The small molecule below binds the protein below.
Small molecule (SMILES): CCC[C@H](NC(=O)[C@H](CC(C)C)NC(=O)Oc1ccccc1)[C@H](O)C(=O)NCc1ccccn1

Binding-site contacts:
Ligand atom C5 contacts residue PHE142 of chain 2.A at 3.7 Å (hydrophobic).
Ligand atom C07 contacts residue ASN144 of chain 2.A at 3.7 Å.
Ligand atom C2 contacts residue HIS165 of chain 2.A at 3.6 Å.
Ligand atom N contacts residue GLY145 of chain 2.A at 3.7 Å.
Ligand atom O contacts residue GLY145 of chain 2.A at 2.9 Å (h-bond).
Ligand atom C6 contacts residue LEU143 of chain 2.A at 3.6 Å (hydrophobic).
Ligand atom C6 contacts residue PHE142 of chain 2.A at 3.2 Å (hydrophobic).
Ligand atom N1 contacts residue SER146 of chain 2.A at 3.3 Å (h-bond).
Ligand atom O contacts residue SER146 of chain 2.A at 3.1 Å (h-bond).
Ligand atom N contacts residue CYS147 of chain 2.A at 3.7 Å.
Ligand atom C2 contacts residue SER146 of chain 2.A at 3.6 Å.
Ligand atom C23 contacts residue HIS43 of chain 2.A at 3.5 Å.
Ligand atom C03 contacts residue CYS147 of chain 2.A at 3.4 Å (hydrophobic).
Ligand atom CD1 contacts residue SER48 of chain 2.A at 3.3 Å.
Ligand atom O24 contacts residue HIS43 of chain 2.A at 2.4 Å (h-bond).
Ligand atom CM contacts residue HIS166 of chain 2.A at 3.6 Å.
Ligand atom CM contacts residue SER146 of chain 2.A at 3.7 Å.
Ligand atom C4 contacts residue ASN144 of chain 2.A at 3.8 Å.
Ligand atom N contacts residue HIS166 of chain 2.A at 3.0 Å (h-bond).
Ligand atom O contacts residue CYS147 of chain 2.A at 3.0 Å (h-bond).
Ligand atom N1 contacts residue HIS165 of chain 2.A at 3.1 Å (h-bond).
Ligand atom N1 contacts residue PHE142 of chain 2.A at 3.7 Å.
Ligand atom C contacts residue CYS147 of chain 2.A at 2.5 Å (hydrophobic).
Ligand atom C5 contacts residue ASN144 of chain 2.A at 3.8 Å.
Ligand atom O contacts residue GLY145 of chain 2.A at 3.0 Å (h-bond).
Ligand atom C23 contacts residue CYS147 of chain 2.A at 1.7 Å (hydrophobic).
Ligand atom C6 contacts residue GLU168 of chain 2.A at 3.3 Å.
Ligand atom O24 contacts residue CYS147 of chain 2.A at 2.6 Å (h-bond).
Ligand atom N1 contacts residue LEU143 of chain 2.A at 3.7 Å.
Ligand atom C01 contacts residue THR28 of chain 2.A at 3.2 Å.
Ligand atom N contacts residue ASN144 of chain 2.A at 3.5 Å.
Ligand atom CM contacts residue HIS165 of chain 2.A at 3.2 Å.
Ligand atom CA contacts residue CYS147 of chain 2.A at 3.1 Å (hydrophobic).
Ligand atom C5 contacts residue GLU168 of chain 2.A at 3.4 Å.
Ligand atom O09 contacts residue ASN144 of chain 2.A at 3.3 Å.
Ligand atom O contacts residue ASN144 of chain 2.A at 2.9 Å.
Ligand atom N contacts residue CYS147 of chain 2.A at 3.2 Å.
Ligand atom CD2 contacts residue GLN191 of chain 2.A at 3.6 Å.
Ligand atom O24 contacts residue HIS166 of chain 2.A at 3.2 Å (h-bond).
Ligand atom C5 contacts residue LEU143 of chain 2.A at 3.6 Å (hydrophobic).

Sequence of chain 2.A:
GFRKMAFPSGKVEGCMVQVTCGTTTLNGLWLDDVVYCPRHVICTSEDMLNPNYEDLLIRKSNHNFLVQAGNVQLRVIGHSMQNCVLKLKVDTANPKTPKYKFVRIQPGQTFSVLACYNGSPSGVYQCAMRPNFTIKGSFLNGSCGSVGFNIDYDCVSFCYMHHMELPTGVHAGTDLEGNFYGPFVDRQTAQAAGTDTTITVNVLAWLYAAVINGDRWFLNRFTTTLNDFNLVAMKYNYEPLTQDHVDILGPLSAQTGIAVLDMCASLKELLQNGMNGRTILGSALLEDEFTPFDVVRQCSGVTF